Sequence of chain 1.B:
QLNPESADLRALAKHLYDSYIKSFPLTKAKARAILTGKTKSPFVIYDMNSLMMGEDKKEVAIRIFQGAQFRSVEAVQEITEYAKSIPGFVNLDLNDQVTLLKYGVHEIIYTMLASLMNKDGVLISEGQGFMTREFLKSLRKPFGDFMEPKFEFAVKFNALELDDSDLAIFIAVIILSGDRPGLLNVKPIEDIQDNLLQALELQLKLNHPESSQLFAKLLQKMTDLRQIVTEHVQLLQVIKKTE

This protein binds this small molecule.
Small molecule (SMILES): O=C(NCc1ccccc1)c1cc(Cl)c(Cl)c(C(=O)Nc2ccccc2)c1

Binding-site contacts:
Ligand atom O1 contacts residue ALA87 of chain 1.B at 3.7 Å.
Ligand atom C12 contacts residue ILE143 of chain 1.B at 4.0 Å (hydrophobic).
Ligand atom C13 contacts residue ALA87 of chain 1.B at 4.0 Å (hydrophobic).
Ligand atom C25 contacts residue GLU61 of chain 1.B at 3.9 Å.
Ligand atom C27 contacts residue MET150 of chain 1.B at 3.8 Å (hydrophobic).
Ligand atom C9 contacts residue ARG90 of chain 1.B at 3.6 Å.
Ligand atom C25 contacts residue LEU57 of chain 1.B at 3.2 Å (hydrophobic).
Ligand atom C11 contacts residue ALA87 of chain 1.B at 3.5 Å (hydrophobic).
Ligand atom CL16 contacts residue ILE83 of chain 1.B at 4.0 Å.
Ligand atom N20 contacts residue ALA87 of chain 1.B at 3.8 Å.
Ligand atom C27 contacts residue ILE143 of chain 1.B at 3.6 Å (hydrophobic).
Ligand atom C5 contacts residue LEU135 of chain 1.B at 3.7 Å (hydrophobic).
Ligand atom C26 contacts residue ILE51 of chain 1.B at 4.0 Å (hydrophobic).
Ligand atom C17 contacts residue ALA87 of chain 1.B at 3.8 Å (hydrophobic).
Ligand atom C26 contacts residue MET150 of chain 1.B at 3.3 Å (hydrophobic).
Ligand atom N20 contacts residue GLY86 of chain 1.B at 3.8 Å.
Ligand atom C8 contacts residue ILE128 of chain 1.B at 3.8 Å (hydrophobic).
Ligand atom C21 contacts residue GLY86 of chain 1.B at 3.7 Å.
Ligand atom C5 contacts residue LEU132 of chain 1.B at 3.8 Å (hydrophobic).
Ligand atom C14 contacts residue ILE143 of chain 1.B at 3.7 Å (hydrophobic).
Ligand atom C26 contacts residue ILE143 of chain 1.B at 3.7 Å (hydrophobic).
Ligand atom C7 contacts residue ALA94 of chain 1.B at 3.7 Å (hydrophobic).
Ligand atom C15 contacts residue ILE143 of chain 1.B at 4.0 Å (hydrophobic).
Ligand atom N3 contacts residue ARG90 of chain 1.B at 3.4 Å.
Ligand atom C4 contacts residue LEU132 of chain 1.B at 3.7 Å (hydrophobic).
Ligand atom CL1 contacts residue MET166 of chain 1.B at 3.5 Å.
Ligand atom CL16 contacts residue MET150 of chain 1.B at 3.9 Å.
Ligand atom C26 contacts residue LEU57 of chain 1.B at 4.0 Å (hydrophobic).
Ligand atom C24 contacts residue GLU61 of chain 1.B at 3.4 Å.
Ligand atom C7 contacts residue ARG90 of chain 1.B at 4.0 Å.
Ligand atom N20 contacts residue ILE83 of chain 1.B at 3.7 Å.
Ligand atom C2 contacts residue ARG90 of chain 1.B at 3.9 Å.
Ligand atom C10 contacts residue ALA87 of chain 1.B at 3.7 Å (hydrophobic).
Ligand atom C8 contacts residue ALA94 of chain 1.B at 3.7 Å (hydrophobic).
Ligand atom N3 contacts residue LEU132 of chain 1.B at 3.8 Å.
Ligand atom C12 contacts residue ALA87 of chain 1.B at 3.9 Å (hydrophobic).
Ligand atom CL16 contacts residue LEU155 of chain 1.B at 3.7 Å.
Ligand atom C4 contacts residue ARG90 of chain 1.B at 3.3 Å.
Ligand atom C6 contacts residue ARG90 of chain 1.B at 3.6 Å.
Ligand atom C5 contacts residue ARG90 of chain 1.B at 3.6 Å.